Binding-site contacts:
Ligand atom O3 contacts residue ARG513 of chain 1.C at 3.0 Å (salt-bridge).
Ligand atom P1 contacts residue GLY515 of chain 1.C at 3.6 Å.
Ligand atom O5 contacts residue LEU428 of chain 1.C at 3.8 Å.
Ligand atom P1 contacts residue ARG486 of chain 1.C at 3.6 Å.
Ligand atom O6P contacts residue SER434 of chain 1.C at 2.7 Å (h-bond).
Ligand atom C4 contacts residue GLY515 of chain 1.C at 3.5 Å.
Ligand atom O3 contacts residue GLY511 of chain 1.C at 3.0 Å.
Ligand atom C6 contacts residue LEU428 of chain 1.C at 3.6 Å (hydrophobic).
Ligand atom O3P contacts residue PRO514 of chain 1.C at 3.6 Å.
Ligand atom O6P contacts residue THR429 of chain 1.C at 2.9 Å (h-bond).
Ligand atom O4 contacts residue GLY517 of chain 1.C at 3.6 Å (h-bond).
Ligand atom O4 contacts residue TYR518 of chain 1.C at 2.9 Å (h-bond).
Ligand atom O6P contacts residue THR430 of chain 1.C at 3.6 Å.
Ligand atom O5P contacts residue GLY517 of chain 1.C at 3.3 Å (h-bond).
Ligand atom C6 contacts residue THR429 of chain 1.C at 3.8 Å.
Ligand atom O2 contacts residue LEU428 of chain 1.C at 3.8 Å.
Ligand atom C3 contacts residue GLY515 of chain 1.C at 3.6 Å.
Ligand atom O5P contacts residue SER516 of chain 1.C at 3.4 Å (h-bond).
Ligand atom O6 contacts residue SER516 of chain 1.C at 3.4 Å.
Ligand atom P2 contacts residue SER434 of chain 1.C at 3.7 Å.
Ligand atom O5 contacts residue THR430 of chain 1.C at 3.5 Å (h-bond).
Ligand atom O4P contacts residue THR430 of chain 1.C at 2.8 Å (h-bond).
Ligand atom C3 contacts residue ARG513 of chain 1.C at 3.2 Å.
Ligand atom O4 contacts residue GLY515 of chain 1.C at 2.7 Å (h-bond).
Ligand atom O3P contacts residue GLY515 of chain 1.C at 2.6 Å (h-bond).
Ligand atom O4 contacts residue SER516 of chain 1.C at 3.5 Å.
Ligand atom C5 contacts residue THR430 of chain 1.C at 3.6 Å.
Ligand atom O4 contacts residue THR519 of chain 1.C at 3.6 Å.
Ligand atom O2P contacts residue ARG486 of chain 1.C at 2.8 Å (salt-bridge).
Ligand atom O2 contacts residue GLY511 of chain 1.C at 3.6 Å.
Ligand atom O1P contacts residue ARG486 of chain 1.C at 2.9 Å (salt-bridge).
Ligand atom O4P contacts residue SER516 of chain 1.C at 3.5 Å.
Ligand atom P2 contacts residue THR430 of chain 1.C at 3.6 Å.
Ligand atom O4P contacts residue THR431 of chain 1.C at 2.7 Å (h-bond).
Ligand atom C5 contacts residue GLY515 of chain 1.C at 3.7 Å.
Ligand atom O1P contacts residue PRO514 of chain 1.C at 3.7 Å.
Ligand atom O6 contacts residue GLY517 of chain 1.C at 3.5 Å (h-bond).
Ligand atom O1 contacts residue GLY515 of chain 1.C at 3.5 Å (h-bond).
Ligand atom C6 contacts residue THR430 of chain 1.C at 3.7 Å.
Ligand atom O1P contacts residue TRP479 of chain 1.C at 2.9 Å (h-bond).

This small molecule binds to this protein.
Small molecule (SMILES): O=P(O)(O)OC[C@H]1O[C@](O)(COP(=O)(O)O)[C@@H](O)[C@@H]1O

Sequence of chain 1.C:
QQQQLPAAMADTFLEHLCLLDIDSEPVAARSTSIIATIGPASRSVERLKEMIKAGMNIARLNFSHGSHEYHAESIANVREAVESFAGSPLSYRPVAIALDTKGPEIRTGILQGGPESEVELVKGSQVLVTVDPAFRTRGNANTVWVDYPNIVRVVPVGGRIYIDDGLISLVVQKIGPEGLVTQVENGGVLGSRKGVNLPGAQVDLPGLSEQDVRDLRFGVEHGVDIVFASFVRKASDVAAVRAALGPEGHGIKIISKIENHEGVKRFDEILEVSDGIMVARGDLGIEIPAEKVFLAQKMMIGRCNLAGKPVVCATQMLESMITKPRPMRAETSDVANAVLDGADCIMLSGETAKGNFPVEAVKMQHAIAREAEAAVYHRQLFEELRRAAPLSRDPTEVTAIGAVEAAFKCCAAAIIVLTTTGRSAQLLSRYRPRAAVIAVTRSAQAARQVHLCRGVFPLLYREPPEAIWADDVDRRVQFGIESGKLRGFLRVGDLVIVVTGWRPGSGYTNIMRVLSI